Binding-site contacts:
Ligand atom O5 contacts residue ASN22 of chain 1.A at 2.5 Å (h-bond).
Ligand atom O7 contacts residue LEU43 of chain 1.A at 3.9 Å.
Ligand atom N2 contacts residue ASN22 of chain 1.A at 2.5 Å (h-bond).
Ligand atom C4 contacts residue ASN22 of chain 1.A at 4.2 Å.
Ligand atom C3 contacts residue ASN22 of chain 1.A at 3.8 Å.
Ligand atom C1 contacts residue ASN22 of chain 1.A at 1.5 Å.
Ligand atom C7 contacts residue ASN22 of chain 1.A at 3.6 Å.
Ligand atom C7 contacts residue LEU43 of chain 1.A at 3.8 Å (hydrophobic).
Ligand atom C8 contacts residue ASN22 of chain 1.A at 4.2 Å.
Ligand atom N2 contacts residue LEU43 of chain 1.A at 4.2 Å.
Ligand atom C5 contacts residue ASN22 of chain 1.A at 3.6 Å.
Ligand atom C2 contacts residue ASN22 of chain 1.A at 2.5 Å.
Ligand atom C8 contacts residue LEU43 of chain 1.A at 4.0 Å (hydrophobic).

Sequence of chain 1.A:
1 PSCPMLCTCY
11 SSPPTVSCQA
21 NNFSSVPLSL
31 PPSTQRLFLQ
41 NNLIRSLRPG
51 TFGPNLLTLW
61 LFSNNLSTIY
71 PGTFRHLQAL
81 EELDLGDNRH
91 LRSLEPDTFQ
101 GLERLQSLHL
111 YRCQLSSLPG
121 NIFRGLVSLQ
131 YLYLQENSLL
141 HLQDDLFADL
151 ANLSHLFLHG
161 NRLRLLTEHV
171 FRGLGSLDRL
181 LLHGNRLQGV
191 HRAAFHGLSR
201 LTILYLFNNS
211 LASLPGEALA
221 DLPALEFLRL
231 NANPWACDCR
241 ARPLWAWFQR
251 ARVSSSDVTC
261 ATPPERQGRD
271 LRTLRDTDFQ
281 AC

A protein and the small-molecule ligand that binds it are described below.
Small molecule (SMILES): CC(=O)N[C@@H]1[C@@H](O)[C@H](O)[C@@H](CO)O[C@H]1O